Sequence of chain 1.B:
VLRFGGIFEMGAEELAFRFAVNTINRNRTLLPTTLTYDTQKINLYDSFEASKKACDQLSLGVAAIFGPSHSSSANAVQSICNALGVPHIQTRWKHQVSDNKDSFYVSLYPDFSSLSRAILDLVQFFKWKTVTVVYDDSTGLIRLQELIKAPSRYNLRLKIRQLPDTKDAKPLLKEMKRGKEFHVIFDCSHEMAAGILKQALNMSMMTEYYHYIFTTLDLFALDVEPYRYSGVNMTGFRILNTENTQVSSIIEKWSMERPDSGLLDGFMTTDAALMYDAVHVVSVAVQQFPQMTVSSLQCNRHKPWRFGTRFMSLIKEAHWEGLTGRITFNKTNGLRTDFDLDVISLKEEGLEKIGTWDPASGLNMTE

The protein below binds the small molecule below.
Small molecule (SMILES): CC(=O)N[C@@H]1[C@@H](O)[C@H](O)[C@@H](CO)O[C@H]1O

Binding-site contacts:
Ligand atom C1 contacts residue ASN347 of chain 1.B at 1.4 Å.
Ligand atom C7 contacts residue ASN347 of chain 1.B at 4.1 Å.
Ligand atom C1 contacts residue THR354 of chain 1.B at 4.1 Å.
Ligand atom N2 contacts residue THR354 of chain 1.B at 4.4 Å.
Ligand atom O6 contacts residue ASN350 of chain 1.B at 3.4 Å (h-bond).
Ligand atom N2 contacts residue ASN347 of chain 1.B at 3.0 Å (h-bond).
Ligand atom O7 contacts residue THR354 of chain 1.B at 4.2 Å.
Ligand atom C2 contacts residue THR354 of chain 1.B at 4.2 Å.
Ligand atom C6 contacts residue ASN350 of chain 1.B at 4.3 Å.
Ligand atom C5 contacts residue ASN347 of chain 1.B at 3.6 Å.
Ligand atom O5 contacts residue THR349 of chain 1.B at 4.0 Å.
Ligand atom C2 contacts residue ASN347 of chain 1.B at 2.5 Å.
Ligand atom C3 contacts residue ASN347 of chain 1.B at 3.9 Å.
Ligand atom O5 contacts residue ASN350 of chain 1.B at 3.2 Å (h-bond).
Ligand atom C4 contacts residue ASN347 of chain 1.B at 4.2 Å.
Ligand atom C1 contacts residue THR349 of chain 1.B at 3.7 Å.
Ligand atom C1 contacts residue ASN350 of chain 1.B at 3.7 Å.
Ligand atom C5 contacts residue ASN350 of chain 1.B at 4.2 Å.
Ligand atom O5 contacts residue THR354 of chain 1.B at 4.4 Å.
Ligand atom O5 contacts residue ASN347 of chain 1.B at 2.3 Å (h-bond).